This protein binds this small molecule.
Small molecule (SMILES): CCN1C[C@]2(COC(=O)c3ccccc3N3C(=O)C[C@H](C)C3=O)CC[C@H](OC)[C@@]34[C@@H]5C[C@H]6[C@H](OC)[C@@H]5[C@](O)(C[C@@H]6OC)[C@@](O)([C@@H](OC)[C@H]23)[C@@H]14

Sequence of chain 1.B:
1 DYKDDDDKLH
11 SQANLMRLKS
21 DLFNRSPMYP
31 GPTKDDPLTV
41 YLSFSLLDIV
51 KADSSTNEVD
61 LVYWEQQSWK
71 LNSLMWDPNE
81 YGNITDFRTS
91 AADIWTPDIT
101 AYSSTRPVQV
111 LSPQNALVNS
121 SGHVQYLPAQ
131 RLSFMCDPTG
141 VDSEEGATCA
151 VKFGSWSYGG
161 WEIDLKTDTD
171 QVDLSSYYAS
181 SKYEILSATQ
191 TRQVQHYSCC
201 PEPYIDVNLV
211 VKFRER

Sequence of chain 1.A:
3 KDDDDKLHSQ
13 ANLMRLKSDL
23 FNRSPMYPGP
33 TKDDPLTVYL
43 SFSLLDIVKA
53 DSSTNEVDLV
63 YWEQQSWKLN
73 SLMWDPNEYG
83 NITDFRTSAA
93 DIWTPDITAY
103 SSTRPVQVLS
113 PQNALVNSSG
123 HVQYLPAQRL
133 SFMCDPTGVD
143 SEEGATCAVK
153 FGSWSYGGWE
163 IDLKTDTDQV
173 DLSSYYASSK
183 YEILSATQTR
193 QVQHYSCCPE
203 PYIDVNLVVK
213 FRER

Binding-site contacts:
Ligand atom C8 contacts residue SER176 of chain 1.A at 3.8 Å.
Ligand atom N23 contacts residue TRP156 of chain 1.B at 3.1 Å (h-bond).
Ligand atom O35 contacts residue GLN125 of chain 1.A at 3.6 Å (h-bond).
Ligand atom O13 contacts residue TYR102 of chain 1.B at 3.5 Å.
Ligand atom C29 contacts residue TRP64 of chain 1.A at 3.2 Å (hydrophobic).
Ligand atom C3 contacts residue ASP206 of chain 1.B at 3.5 Å.
Ligand atom C21 contacts residue SER155 of chain 1.B at 3.5 Å.
Ligand atom C2 contacts residue TYR102 of chain 1.B at 3.3 Å (hydrophobic).
Ligand atom O27 contacts residue LEU127 of chain 1.A at 3.6 Å.
Ligand atom C12 contacts residue TYR102 of chain 1.B at 3.6 Å (hydrophobic).
Ligand atom C29 contacts residue TYR197 of chain 1.B at 3.5 Å (hydrophobic).
Ligand atom C2 contacts residue TYR197 of chain 1.B at 3.5 Å (hydrophobic).
Ligand atom C4 contacts residue ASP206 of chain 1.B at 3.4 Å.
Ligand atom O11 contacts residue LYS152 of chain 1.B at 3.7 Å.
Ligand atom C1 contacts residue TYR102 of chain 1.B at 3.3 Å (hydrophobic).
Ligand atom C25 contacts residue TRP156 of chain 1.B at 3.3 Å (hydrophobic).
Ligand atom C21 contacts residue TRP156 of chain 1.B at 3.9 Å (hydrophobic).
Ligand atom O28 contacts residue TRP64 of chain 1.A at 3.8 Å.
Ligand atom O8 contacts residue SER176 of chain 1.A at 3.3 Å (h-bond).
Ligand atom C13 contacts residue TYR102 of chain 1.B at 3.1 Å (hydrophobic).
Ligand atom C23 contacts residue TRP156 of chain 1.B at 3.5 Å (hydrophobic).
Ligand atom C9 contacts residue SER176 of chain 1.A at 3.6 Å.
Ligand atom C3 contacts residue TYR197 of chain 1.B at 3.7 Å (hydrophobic).
Ligand atom C39 contacts residue CYS199 of chain 1.B at 3.6 Å (hydrophobic).
Ligand atom C22 contacts residue TYR158 of chain 1.B at 3.3 Å (hydrophobic).
Ligand atom C15 contacts residue TRP156 of chain 1.B at 3.8 Å (hydrophobic).
Ligand atom C4 contacts residue GLN195 of chain 1.B at 3.5 Å.
Ligand atom C21 contacts residue TYR102 of chain 1.B at 3.7 Å (hydrophobic).
Ligand atom O11 contacts residue TYR102 of chain 1.B at 3.3 Å.
Ligand atom C19 contacts residue TYR204 of chain 1.B at 3.6 Å (hydrophobic).
Ligand atom C24 contacts residue TRP156 of chain 1.B at 3.3 Å (hydrophobic).
Ligand atom C33 contacts residue TYR204 of chain 1.B at 3.3 Å (hydrophobic).
Ligand atom C3 contacts residue GLN195 of chain 1.B at 3.8 Å.
Ligand atom O19 contacts residue TRP156 of chain 1.B at 2.9 Å (h-bond).
Ligand atom C37 contacts residue GLN125 of chain 1.A at 3.2 Å.
Ligand atom C5 contacts residue LYS152 of chain 1.B at 3.6 Å.
Ligand atom C22 contacts residue SER157 of chain 1.B at 3.7 Å.
Ligand atom O14 contacts residue TYR102 of chain 1.B at 3.4 Å.
Ligand atom C22 contacts residue TRP156 of chain 1.B at 3.1 Å (hydrophobic).
Ligand atom C22 contacts residue TYR204 of chain 1.B at 3.6 Å (hydrophobic).